A small-molecule ligand and the protein it binds are described below.
Small molecule (SMILES): CC(=O)N[C@@H]1[C@@H](O)[C@H](O)[C@@H](CO)O[C@H]1O

Sequence of chain 2.A:
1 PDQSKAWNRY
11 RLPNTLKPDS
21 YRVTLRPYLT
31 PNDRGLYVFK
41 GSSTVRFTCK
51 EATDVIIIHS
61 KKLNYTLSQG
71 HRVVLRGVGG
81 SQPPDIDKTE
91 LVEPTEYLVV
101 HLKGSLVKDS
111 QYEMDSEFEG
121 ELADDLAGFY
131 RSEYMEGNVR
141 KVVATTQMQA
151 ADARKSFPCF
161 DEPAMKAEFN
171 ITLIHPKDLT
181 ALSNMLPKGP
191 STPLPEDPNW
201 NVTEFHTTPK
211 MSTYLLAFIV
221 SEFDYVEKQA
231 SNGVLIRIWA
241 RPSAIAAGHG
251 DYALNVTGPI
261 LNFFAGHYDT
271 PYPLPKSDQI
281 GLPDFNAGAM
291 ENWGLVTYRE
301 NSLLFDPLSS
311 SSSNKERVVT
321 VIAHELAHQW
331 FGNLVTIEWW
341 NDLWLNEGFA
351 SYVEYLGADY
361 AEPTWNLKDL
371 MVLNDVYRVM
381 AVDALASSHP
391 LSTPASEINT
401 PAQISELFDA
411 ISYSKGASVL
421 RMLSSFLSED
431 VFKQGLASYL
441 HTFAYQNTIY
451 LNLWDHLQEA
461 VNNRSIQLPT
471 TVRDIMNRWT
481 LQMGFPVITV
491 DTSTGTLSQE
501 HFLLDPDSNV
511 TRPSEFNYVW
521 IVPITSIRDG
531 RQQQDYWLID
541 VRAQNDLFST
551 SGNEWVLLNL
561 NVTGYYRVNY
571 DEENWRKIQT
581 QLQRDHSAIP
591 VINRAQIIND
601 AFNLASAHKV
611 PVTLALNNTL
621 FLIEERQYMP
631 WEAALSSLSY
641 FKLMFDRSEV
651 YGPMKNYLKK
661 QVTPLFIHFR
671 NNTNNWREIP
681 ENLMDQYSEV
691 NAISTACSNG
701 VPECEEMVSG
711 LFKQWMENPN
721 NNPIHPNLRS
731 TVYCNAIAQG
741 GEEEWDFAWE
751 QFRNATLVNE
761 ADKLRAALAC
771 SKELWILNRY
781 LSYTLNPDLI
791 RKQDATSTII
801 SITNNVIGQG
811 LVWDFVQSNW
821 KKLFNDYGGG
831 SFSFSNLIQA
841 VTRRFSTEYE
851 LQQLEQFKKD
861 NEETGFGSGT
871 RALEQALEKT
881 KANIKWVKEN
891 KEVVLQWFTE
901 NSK

Binding-site contacts:
Ligand atom C4 contacts residue ASN754 of chain 2.A at 4.3 Å.
Ligand atom O5 contacts residue ASN754 of chain 2.A at 2.4 Å (h-bond).
Ligand atom O3 contacts residue ASN720 of chain 2.A at 3.7 Å.
Ligand atom C2 contacts residue ASN754 of chain 2.A at 2.5 Å.
Ligand atom O7 contacts residue GLN751 of chain 2.A at 4.4 Å.
Ligand atom C5 contacts residue ASN754 of chain 2.A at 3.6 Å.
Ligand atom O7 contacts residue ASN754 of chain 2.A at 3.9 Å.
Ligand atom N2 contacts residue ASN754 of chain 2.A at 3.0 Å (h-bond).
Ligand atom O6 contacts residue THR756 of chain 2.A at 4.0 Å.
Ligand atom C7 contacts residue ASN754 of chain 2.A at 3.6 Å.
Ligand atom C3 contacts residue ASN754 of chain 2.A at 3.9 Å.
Ligand atom C1 contacts residue ASN754 of chain 2.A at 1.4 Å.